Sequence of chain 20.X:
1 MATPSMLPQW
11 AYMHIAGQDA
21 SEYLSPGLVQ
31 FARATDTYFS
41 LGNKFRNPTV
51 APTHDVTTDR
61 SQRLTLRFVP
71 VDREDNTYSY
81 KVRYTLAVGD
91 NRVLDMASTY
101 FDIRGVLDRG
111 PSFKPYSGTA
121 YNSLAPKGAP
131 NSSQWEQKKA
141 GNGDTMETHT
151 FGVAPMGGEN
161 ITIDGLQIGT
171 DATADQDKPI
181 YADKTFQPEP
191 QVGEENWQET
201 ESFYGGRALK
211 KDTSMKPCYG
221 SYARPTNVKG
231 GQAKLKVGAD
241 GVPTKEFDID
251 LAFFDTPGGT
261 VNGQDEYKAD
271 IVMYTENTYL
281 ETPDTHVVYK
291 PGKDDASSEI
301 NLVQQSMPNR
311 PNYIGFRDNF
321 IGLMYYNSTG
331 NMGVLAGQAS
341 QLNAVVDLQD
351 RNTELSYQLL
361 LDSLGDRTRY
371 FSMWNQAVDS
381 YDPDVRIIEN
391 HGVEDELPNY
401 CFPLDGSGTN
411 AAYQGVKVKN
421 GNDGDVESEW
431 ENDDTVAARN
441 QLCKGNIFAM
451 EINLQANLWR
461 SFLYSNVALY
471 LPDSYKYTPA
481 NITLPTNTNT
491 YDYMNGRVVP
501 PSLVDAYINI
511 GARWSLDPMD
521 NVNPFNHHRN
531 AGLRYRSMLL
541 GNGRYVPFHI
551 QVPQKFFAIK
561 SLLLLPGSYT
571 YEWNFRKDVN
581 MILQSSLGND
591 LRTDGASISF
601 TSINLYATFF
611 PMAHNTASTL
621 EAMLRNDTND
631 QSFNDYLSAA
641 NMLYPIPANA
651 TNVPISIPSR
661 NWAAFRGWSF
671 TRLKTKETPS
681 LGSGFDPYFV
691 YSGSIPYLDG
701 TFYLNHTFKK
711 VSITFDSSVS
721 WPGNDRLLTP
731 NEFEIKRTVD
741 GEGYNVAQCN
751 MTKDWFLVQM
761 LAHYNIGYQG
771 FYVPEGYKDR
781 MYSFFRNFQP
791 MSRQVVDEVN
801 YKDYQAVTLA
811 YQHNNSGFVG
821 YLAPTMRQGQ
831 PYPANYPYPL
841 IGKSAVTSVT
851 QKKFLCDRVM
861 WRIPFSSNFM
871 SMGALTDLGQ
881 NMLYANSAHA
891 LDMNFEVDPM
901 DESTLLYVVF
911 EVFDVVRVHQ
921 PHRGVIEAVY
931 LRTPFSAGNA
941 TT

Sequence of chain 20.V:
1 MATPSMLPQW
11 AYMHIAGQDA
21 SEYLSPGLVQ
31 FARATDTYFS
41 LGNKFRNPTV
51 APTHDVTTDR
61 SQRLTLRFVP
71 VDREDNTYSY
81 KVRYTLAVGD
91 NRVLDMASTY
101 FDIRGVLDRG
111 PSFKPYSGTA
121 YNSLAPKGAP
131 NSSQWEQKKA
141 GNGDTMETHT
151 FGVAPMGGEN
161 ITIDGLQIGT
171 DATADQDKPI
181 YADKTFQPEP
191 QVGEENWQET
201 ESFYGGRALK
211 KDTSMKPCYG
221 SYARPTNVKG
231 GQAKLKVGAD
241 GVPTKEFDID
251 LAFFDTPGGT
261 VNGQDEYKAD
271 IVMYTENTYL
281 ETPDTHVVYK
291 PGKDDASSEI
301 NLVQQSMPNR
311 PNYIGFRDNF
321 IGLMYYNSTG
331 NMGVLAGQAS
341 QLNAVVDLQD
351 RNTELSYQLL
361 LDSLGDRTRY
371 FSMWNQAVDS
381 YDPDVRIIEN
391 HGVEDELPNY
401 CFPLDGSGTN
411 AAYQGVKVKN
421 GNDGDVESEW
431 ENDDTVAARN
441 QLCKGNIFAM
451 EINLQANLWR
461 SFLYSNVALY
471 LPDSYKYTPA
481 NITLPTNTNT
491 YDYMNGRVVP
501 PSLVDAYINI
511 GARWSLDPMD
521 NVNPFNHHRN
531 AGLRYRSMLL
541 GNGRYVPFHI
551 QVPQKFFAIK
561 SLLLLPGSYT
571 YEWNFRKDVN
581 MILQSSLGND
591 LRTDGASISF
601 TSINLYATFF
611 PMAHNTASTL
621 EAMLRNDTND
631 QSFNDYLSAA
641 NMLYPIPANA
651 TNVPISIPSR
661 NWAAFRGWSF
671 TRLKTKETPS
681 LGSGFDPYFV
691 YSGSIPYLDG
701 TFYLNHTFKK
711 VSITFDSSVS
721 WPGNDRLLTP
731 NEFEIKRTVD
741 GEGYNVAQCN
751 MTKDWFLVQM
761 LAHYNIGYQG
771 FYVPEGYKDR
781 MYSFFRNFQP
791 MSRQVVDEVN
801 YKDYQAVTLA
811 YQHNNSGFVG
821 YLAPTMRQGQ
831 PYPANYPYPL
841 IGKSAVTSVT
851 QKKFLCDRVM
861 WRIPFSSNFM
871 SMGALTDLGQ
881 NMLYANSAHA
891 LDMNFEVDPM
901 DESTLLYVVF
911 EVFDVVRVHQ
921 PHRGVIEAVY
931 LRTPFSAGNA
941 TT

Binding-site contacts:
Ligand atom CB contacts residue ASN47 of chain 20.V at 3.7 Å.
Ligand atom OG contacts residue ARG46 of chain 20.V at 3.2 Å.
Ligand atom CD2 contacts residue ALA20 of chain 20.V at 3.8 Å (hydrophobic).
Ligand atom O contacts residue GLY42 of chain 20.V at 3.5 Å.
Ligand atom CA contacts residue ARG666 of chain 20.X at 3.6 Å.
Ligand atom N contacts residue ARG666 of chain 20.X at 3.4 Å (salt-bridge).
Ligand atom N contacts residue GLY42 of chain 20.V at 3.5 Å (h-bond).
Ligand atom OD2 contacts residue PRO864 of chain 20.X at 3.6 Å.
Ligand atom CB contacts residue PHE913 of chain 20.X at 3.9 Å (hydrophobic).
Ligand atom OD1 contacts residue ASN634 of chain 20.X at 3.2 Å (h-bond).
Ligand atom O contacts residue ASN634 of chain 20.X at 3.0 Å (h-bond).
Ligand atom N contacts residue ARG46 of chain 20.V at 3.9 Å.
Ligand atom CG2 contacts residue TYR636 of chain 20.X at 3.8 Å (hydrophobic).
Ligand atom CD1 contacts residue ARG46 of chain 20.V at 3.9 Å.
Ligand atom CB contacts residue ARG666 of chain 20.X at 3.9 Å.
Ligand atom OD1 contacts residue ARG666 of chain 20.X at 3.7 Å.
Ligand atom C contacts residue ARG666 of chain 20.X at 3.7 Å.
Ligand atom N contacts residue GLY873 of chain 20.X at 3.8 Å.
Ligand atom O contacts residue ARG46 of chain 20.V at 3.9 Å.
Ligand atom CB contacts residue GLY42 of chain 20.V at 3.7 Å.
Ligand atom OG contacts residue PHE45 of chain 20.V at 3.3 Å (h-bond).
Ligand atom CG contacts residue GLY667 of chain 20.X at 3.7 Å.
Ligand atom ND2 contacts residue THR49 of chain 20.V at 3.9 Å.
Ligand atom C contacts residue ASN634 of chain 20.X at 3.8 Å.
Ligand atom CB contacts residue ALA874 of chain 20.X at 3.9 Å (hydrophobic).
Ligand atom CE1 contacts residue ARG46 of chain 20.V at 3.7 Å.
Ligand atom CG contacts residue GLU911 of chain 20.X at 3.5 Å.
Ligand atom OD1 contacts residue GLY667 of chain 20.X at 3.3 Å (h-bond).
Ligand atom CD1 contacts residue ARG666 of chain 20.X at 3.9 Å.
Ligand atom CD1 contacts residue SER21 of chain 20.V at 3.4 Å.
Ligand atom OD2 contacts residue GLU911 of chain 20.X at 3.4 Å (salt-bridge).
Ligand atom N contacts residue ARG666 of chain 20.X at 3.4 Å.
Ligand atom O contacts residue ASN43 of chain 20.V at 3.6 Å.
Ligand atom O contacts residue ALA874 of chain 20.X at 3.7 Å.
Ligand atom OD2 contacts residue GLY667 of chain 20.X at 3.7 Å.
Ligand atom CG contacts residue ASN634 of chain 20.X at 3.9 Å.
Ligand atom N contacts residue ALA874 of chain 20.X at 3.8 Å.
Ligand atom N contacts residue SER871 of chain 20.X at 3.6 Å.
Ligand atom CD1 contacts residue ARG33 of chain 20.V at 3.8 Å.
Ligand atom CB contacts residue GLU911 of chain 20.X at 3.6 Å.

This protein binds this small molecule.
Small molecule (SMILES): CC[C@H](C)[C@H](NC(=O)[C@@H](N)CC(=O)O)C(=O)N[C@@H](CC(N)=O)C(=O)N[C@@H](Cc1ccccc1)C(=O)N[C@@H](CO)C(=O)N[C@@H](CO)C(=O)N[C@H](C=O)CC(C)C